Binding-site contacts:
Ligand atom N6 contacts residue SER430 of chain 4.A at 3.7 Å.
Ligand atom C2' contacts residue ASP216 of chain 4.A at 4.3 Å.
Ligand atom N7 contacts residue VAL217 of chain 4.A at 3.7 Å.
Ligand atom O1P contacts residue HIS426 of chain 4.A at 2.7 Å (h-bond).
Ligand atom C2' contacts residue GLU215 of chain 4.A at 3.6 Å.
Ligand atom C8 contacts residue VAL217 of chain 4.A at 3.5 Å (hydrophobic).
Ligand atom C2 contacts residue HIS428 of chain 4.A at 3.8 Å.
Ligand atom O3' contacts residue GLY437 of chain 4.A at 3.9 Å.
Ligand atom P contacts residue HIS426 of chain 4.A at 3.9 Å.
Ligand atom N7 contacts residue PRO218 of chain 4.A at 4.0 Å.
Ligand atom C3' contacts residue GLY437 of chain 4.A at 3.9 Å.
Ligand atom N1 contacts residue HIS428 of chain 4.A at 3.3 Å.
Ligand atom N3 contacts residue PRO429 of chain 4.A at 4.4 Å.
Ligand atom O5' contacts residue LYS439 of chain 4.A at 3.8 Å.
Ligand atom N6 contacts residue HIS428 of chain 4.A at 4.0 Å.
Ligand atom O3' contacts residue LYS439 of chain 4.A at 3.5 Å.
Ligand atom C1' contacts residue GLY437 of chain 4.A at 3.3 Å.
Ligand atom O3P contacts residue LYS439 of chain 4.A at 2.9 Å.
Ligand atom C2' contacts residue GLY437 of chain 4.A at 2.8 Å.
Ligand atom O1P contacts residue LYS439 of chain 4.A at 2.6 Å.
Ligand atom C5 contacts residue PRO218 of chain 4.A at 4.0 Å (hydrophobic).
Ligand atom P contacts residue LYS439 of chain 4.A at 3.3 Å.
Ligand atom C8 contacts residue GLY437 of chain 4.A at 2.8 Å.
Ligand atom N7 contacts residue PRO429 of chain 4.A at 4.3 Å.
Ligand atom N6 contacts residue ASP407 of chain 4.A at 3.6 Å (salt-bridge).
Ligand atom N9 contacts residue PRO429 of chain 4.A at 4.3 Å.
Ligand atom O2P contacts residue HIS426 of chain 4.A at 3.6 Å.
Ligand atom C6 contacts residue PRO218 of chain 4.A at 4.2 Å (hydrophobic).
Ligand atom C3' contacts residue GLU215 of chain 4.A at 3.3 Å.
Ligand atom N9 contacts residue GLY437 of chain 4.A at 3.3 Å (h-bond).
Ligand atom N7 contacts residue GLY437 of chain 4.A at 3.5 Å (h-bond).
Ligand atom C8 contacts residue PRO218 of chain 4.A at 4.2 Å (hydrophobic).
Ligand atom C8 contacts residue PRO429 of chain 4.A at 4.3 Å (hydrophobic).
Ligand atom C6 contacts residue SER430 of chain 4.A at 4.2 Å.
Ligand atom N9 contacts residue PRO218 of chain 4.A at 4.2 Å.
Ligand atom O3' contacts residue ILE420 of chain 4.A at 4.2 Å.
Ligand atom N9 contacts residue VAL217 of chain 4.A at 4.4 Å.
Ligand atom C6 contacts residue HIS428 of chain 4.A at 4.2 Å.
Ligand atom C4 contacts residue PRO218 of chain 4.A at 4.1 Å (hydrophobic).
Ligand atom O3' contacts residue GLU215 of chain 4.A at 3.5 Å (salt-bridge).

Sequence of chain 4.A:
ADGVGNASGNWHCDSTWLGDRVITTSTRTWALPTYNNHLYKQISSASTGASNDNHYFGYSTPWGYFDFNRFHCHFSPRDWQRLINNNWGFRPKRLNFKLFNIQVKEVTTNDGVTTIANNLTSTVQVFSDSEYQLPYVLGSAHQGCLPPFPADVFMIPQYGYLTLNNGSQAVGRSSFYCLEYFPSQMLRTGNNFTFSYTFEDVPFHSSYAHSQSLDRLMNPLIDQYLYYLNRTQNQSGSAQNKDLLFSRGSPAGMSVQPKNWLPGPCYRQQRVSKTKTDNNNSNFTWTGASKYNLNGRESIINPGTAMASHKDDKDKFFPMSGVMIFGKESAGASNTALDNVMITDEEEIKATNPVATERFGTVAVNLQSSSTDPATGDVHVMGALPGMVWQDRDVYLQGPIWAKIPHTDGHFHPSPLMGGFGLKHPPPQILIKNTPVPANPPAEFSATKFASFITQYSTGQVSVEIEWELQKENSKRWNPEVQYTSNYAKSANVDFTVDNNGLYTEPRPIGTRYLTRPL

A small-molecule ligand and the protein it binds are described below.
Small molecule (SMILES): Nc1ncnc2c1ncn2[C@@H]1C[C@@H](O)[C@@H](COP(=O)(O)O)O1